This small molecule binds to this protein.
Small molecule (SMILES): CC(C)[C@H](N)C(=O)O

Sequence of chain 1.A:
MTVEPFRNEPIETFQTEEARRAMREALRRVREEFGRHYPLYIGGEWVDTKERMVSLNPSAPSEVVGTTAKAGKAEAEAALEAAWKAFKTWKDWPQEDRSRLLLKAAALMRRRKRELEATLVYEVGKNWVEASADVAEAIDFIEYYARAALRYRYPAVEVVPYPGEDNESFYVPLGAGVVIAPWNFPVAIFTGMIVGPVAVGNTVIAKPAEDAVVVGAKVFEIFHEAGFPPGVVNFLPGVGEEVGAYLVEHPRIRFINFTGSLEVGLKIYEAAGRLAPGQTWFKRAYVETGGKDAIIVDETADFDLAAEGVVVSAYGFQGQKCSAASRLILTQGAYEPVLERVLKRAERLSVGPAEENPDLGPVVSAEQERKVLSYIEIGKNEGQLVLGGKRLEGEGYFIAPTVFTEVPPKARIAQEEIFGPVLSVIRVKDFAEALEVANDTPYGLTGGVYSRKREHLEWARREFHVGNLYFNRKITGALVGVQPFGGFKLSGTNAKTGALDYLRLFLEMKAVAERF

Binding-site contacts:
Ligand atom CG2 contacts residue SER323 of chain 1.A at 4.5 Å.
Ligand atom C contacts residue GLY477 of chain 1.A at 3.2 Å.
Ligand atom N contacts residue ALA478 of chain 1.A at 3.1 Å (h-bond).
Ligand atom OXT contacts residue LYS321 of chain 1.A at 4.2 Å.
Ligand atom N contacts residue GLU137 of chain 1.A at 3.0 Å (salt-bridge).
Ligand atom OXT contacts residue SER323 of chain 1.A at 2.7 Å (h-bond).
Ligand atom CA contacts residue GLY477 of chain 1.A at 4.2 Å.
Ligand atom CG1 contacts residue GLU137 of chain 1.A at 3.3 Å.
Ligand atom O contacts residue ALA478 of chain 1.A at 3.0 Å (h-bond).
Ligand atom CG2 contacts residue CYS322 of chain 1.A at 3.6 Å (hydrophobic).
Ligand atom OXT contacts residue PHE185 of chain 1.A at 4.3 Å.
Ligand atom CG1 contacts residue ILE189 of chain 1.A at 3.9 Å (hydrophobic).
Ligand atom CG2 contacts residue PHE185 of chain 1.A at 4.3 Å (hydrophobic).
Ligand atom OXT contacts residue ALA478 of chain 1.A at 4.3 Å.
Ligand atom O contacts residue GLY477 of chain 1.A at 3.2 Å (h-bond).
Ligand atom CA contacts residue ALA478 of chain 1.A at 4.1 Å (hydrophobic).
Ligand atom O contacts residue SER323 of chain 1.A at 3.7 Å.
Ligand atom CG2 contacts residue PHE485 of chain 1.A at 3.7 Å (hydrophobic).
Ligand atom CA contacts residue PHE185 of chain 1.A at 4.2 Å (hydrophobic).
Ligand atom C contacts residue THR476 of chain 1.A at 4.2 Å.
Ligand atom O contacts residue THR476 of chain 1.A at 4.0 Å.
Ligand atom OXT contacts residue THR476 of chain 1.A at 3.8 Å.
Ligand atom C contacts residue ALA478 of chain 1.A at 3.6 Å (hydrophobic).
Ligand atom CG1 contacts residue PHE185 of chain 1.A at 3.6 Å (hydrophobic).
Ligand atom CB contacts residue GLU137 of chain 1.A at 4.1 Å.
Ligand atom O contacts residue PHE485 of chain 1.A at 3.6 Å.
Ligand atom N contacts residue GLY477 of chain 1.A at 4.3 Å.
Ligand atom CB contacts residue PHE185 of chain 1.A at 3.6 Å (hydrophobic).
Ligand atom C contacts residue SER323 of chain 1.A at 3.5 Å.
Ligand atom CA contacts residue GLU137 of chain 1.A at 3.6 Å.
Ligand atom OXT contacts residue GLY477 of chain 1.A at 2.9 Å (h-bond).